Sequence of chain 1.H:
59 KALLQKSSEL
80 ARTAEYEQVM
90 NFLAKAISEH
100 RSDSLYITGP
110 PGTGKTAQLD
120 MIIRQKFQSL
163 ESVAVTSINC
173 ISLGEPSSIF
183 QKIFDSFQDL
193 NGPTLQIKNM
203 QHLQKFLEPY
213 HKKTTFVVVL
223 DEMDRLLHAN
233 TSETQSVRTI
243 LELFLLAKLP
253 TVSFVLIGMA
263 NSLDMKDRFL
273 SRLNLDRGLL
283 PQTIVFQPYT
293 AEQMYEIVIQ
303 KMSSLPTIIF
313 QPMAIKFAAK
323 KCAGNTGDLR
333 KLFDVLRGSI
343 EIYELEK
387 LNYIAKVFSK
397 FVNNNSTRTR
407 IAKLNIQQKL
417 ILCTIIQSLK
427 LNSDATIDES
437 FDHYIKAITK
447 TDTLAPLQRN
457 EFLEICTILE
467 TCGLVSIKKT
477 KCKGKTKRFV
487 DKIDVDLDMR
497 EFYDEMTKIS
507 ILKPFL

Binding-site contacts:
Ligand atom O2B contacts residue THR115 of chain 1.H at 2.8 Å (h-bond).
Ligand atom O5' contacts residue GLY111 of chain 1.H at 2.8 Å (h-bond).
Ligand atom O1B contacts residue GLY113 of chain 1.H at 3.0 Å.
Ligand atom O3' contacts residue ALA116 of chain 1.H at 3.2 Å.
Ligand atom S1G contacts residue GLY111 of chain 1.H at 3.7 Å.
Ligand atom O2G contacts residue LYS114 of chain 1.H at 3.1 Å.
Ligand atom O3G contacts residue THR112 of chain 1.H at 3.0 Å (h-bond).
Ligand atom S1G contacts residue ARG616 of chain 1.I at 2.9 Å (salt-bridge).
Ligand atom C3' contacts residue GLY113 of chain 1.H at 3.6 Å.
Ligand atom S1G contacts residue PRO110 of chain 1.H at 3.6 Å.
Ligand atom O3G contacts residue PRO109 of chain 1.H at 2.8 Å (h-bond).
Ligand atom N6 contacts residue MET296 of chain 1.H at 3.5 Å.
Ligand atom C5' contacts residue GLY111 of chain 1.H at 3.3 Å.
Ligand atom O3G contacts residue GLY113 of chain 1.H at 3.2 Å (h-bond).
Ligand atom N7 contacts residue MET296 of chain 1.H at 3.2 Å (h-bond).
Ligand atom O3A contacts residue GLY113 of chain 1.H at 3.0 Å (h-bond).
Ligand atom O1B contacts residue THR115 of chain 1.H at 3.0 Å (h-bond).
Ligand atom C3' contacts residue ALA116 of chain 1.H at 3.7 Å (hydrophobic).
Ligand atom O1A contacts residue ARG616 of chain 1.I at 3.5 Å (salt-bridge).
Ligand atom O3B contacts residue THR115 of chain 1.H at 2.7 Å (h-bond).
Ligand atom O3G contacts residue LYS114 of chain 1.H at 3.5 Å (salt-bridge).
Ligand atom PB contacts residue LYS114 of chain 1.H at 3.5 Å.
Ligand atom O1A contacts residue SER615 of chain 1.I at 3.4 Å (h-bond).
Ligand atom N7 contacts residue THR112 of chain 1.H at 3.3 Å (h-bond).
Ligand atom O2G contacts residue PRO109 of chain 1.H at 3.6 Å.
Ligand atom C5 contacts residue THR112 of chain 1.H at 3.7 Å.
Ligand atom O2G contacts residue GLY108 of chain 1.H at 3.6 Å.
Ligand atom PA contacts residue GLY113 of chain 1.H at 3.7 Å.
Ligand atom O1B contacts residue LYS114 of chain 1.H at 3.5 Å (salt-bridge).
Ligand atom O2B contacts residue ARG616 of chain 1.I at 2.8 Å (salt-bridge).
Ligand atom PB contacts residue THR115 of chain 1.H at 3.2 Å.
Ligand atom PB contacts residue GLY113 of chain 1.H at 3.4 Å.
Ligand atom O3B contacts residue LYS114 of chain 1.H at 2.7 Å (salt-bridge).
Ligand atom PG contacts residue LYS114 of chain 1.H at 3.5 Å.
Ligand atom O5' contacts residue GLY113 of chain 1.H at 3.1 Å.
Ligand atom O3G contacts residue GLY111 of chain 1.H at 2.8 Å (h-bond).
Ligand atom O1B contacts residue ALA116 of chain 1.H at 3.0 Å (h-bond).
Ligand atom O3B contacts residue GLY113 of chain 1.H at 3.2 Å.
Ligand atom C2' contacts residue ALA116 of chain 1.H at 3.6 Å (hydrophobic).
Ligand atom O3G contacts residue PRO110 of chain 1.H at 3.2 Å.

Sequence of chain 1.I:
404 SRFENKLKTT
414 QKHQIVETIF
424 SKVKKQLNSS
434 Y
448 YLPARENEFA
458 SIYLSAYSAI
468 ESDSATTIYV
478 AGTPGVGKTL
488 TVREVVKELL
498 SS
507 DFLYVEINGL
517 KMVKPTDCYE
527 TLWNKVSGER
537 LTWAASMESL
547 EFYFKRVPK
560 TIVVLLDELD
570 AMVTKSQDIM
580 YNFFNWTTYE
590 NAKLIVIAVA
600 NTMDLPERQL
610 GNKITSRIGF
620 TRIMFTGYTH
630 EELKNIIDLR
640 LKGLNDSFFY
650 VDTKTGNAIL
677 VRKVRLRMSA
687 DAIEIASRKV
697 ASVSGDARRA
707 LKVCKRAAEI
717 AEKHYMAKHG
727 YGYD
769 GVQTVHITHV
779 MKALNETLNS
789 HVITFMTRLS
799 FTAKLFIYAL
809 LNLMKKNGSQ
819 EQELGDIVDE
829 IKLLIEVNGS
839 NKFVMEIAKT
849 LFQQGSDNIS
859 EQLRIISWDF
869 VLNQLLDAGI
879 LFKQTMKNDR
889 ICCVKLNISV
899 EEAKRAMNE

This small molecule binds to this protein.
Small molecule (SMILES): Nc1ncnc2c1ncn2[C@@H]1O[C@H](COP(=O)(O)OP(=O)(O)OP(O)(O)=S)[C@@H](O)[C@H]1O